Sequence of chain 1.B:
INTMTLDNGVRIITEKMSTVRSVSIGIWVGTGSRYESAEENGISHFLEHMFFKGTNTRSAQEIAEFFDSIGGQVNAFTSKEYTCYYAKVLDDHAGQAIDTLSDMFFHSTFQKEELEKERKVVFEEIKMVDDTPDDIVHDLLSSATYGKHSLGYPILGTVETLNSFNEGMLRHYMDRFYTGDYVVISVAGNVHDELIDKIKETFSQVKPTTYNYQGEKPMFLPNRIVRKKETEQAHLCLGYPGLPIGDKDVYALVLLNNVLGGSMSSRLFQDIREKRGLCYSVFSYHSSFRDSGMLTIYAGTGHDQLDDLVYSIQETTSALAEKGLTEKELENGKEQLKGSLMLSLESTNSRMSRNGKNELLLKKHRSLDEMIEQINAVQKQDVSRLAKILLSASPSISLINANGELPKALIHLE

Binding-site contacts:
Ligand atom CB contacts residue THR79 of chain 1.A at 3.4 Å.
Ligand atom O contacts residue GLU49 of chain 1.A at 3.1 Å (salt-bridge).
Ligand atom CB contacts residue ARG274 of chain 1.B at 3.2 Å.
Ligand atom CB contacts residue HIS139 of chain 1.A at 3.1 Å.
Ligand atom N contacts residue ASN76 of chain 1.A at 3.3 Å (h-bond).
Ligand atom CA contacts residue ALA77 of chain 1.A at 3.1 Å (hydrophobic).
Ligand atom CB contacts residue PHE270 of chain 1.B at 3.8 Å (hydrophobic).
Ligand atom CB contacts residue SER282 of chain 1.B at 3.1 Å.
Ligand atom CB contacts residue ALA77 of chain 1.A at 3.8 Å (hydrophobic).
Ligand atom CA contacts residue ARG274 of chain 1.B at 3.1 Å.
Ligand atom N contacts residue ALA77 of chain 1.A at 3.0 Å (h-bond).
Ligand atom CB contacts residue VAL130 of chain 1.A at 3.4 Å (hydrophobic).
Ligand atom C contacts residue TYR281 of chain 1.B at 3.7 Å (hydrophobic).
Ligand atom C contacts residue ASP136 of chain 1.A at 3.2 Å.
Ligand atom O contacts residue THR79 of chain 1.A at 3.5 Å (h-bond).
Ligand atom C contacts residue CO1 of chain 1.E at 3.6 Å.
Ligand atom N contacts residue ARG355 of chain 1.A at 3.4 Å (salt-bridge).
Ligand atom O contacts residue ARG355 of chain 1.A at 3.5 Å (salt-bridge).
Ligand atom C contacts residue ALA77 of chain 1.A at 3.1 Å (hydrophobic).
Ligand atom CB contacts residue ASP136 of chain 1.A at 2.9 Å.
Ligand atom O contacts residue ASP136 of chain 1.A at 2.6 Å (salt-bridge).
Ligand atom O contacts residue PHE78 of chain 1.A at 3.4 Å.
Ligand atom CB contacts residue TYR83 of chain 1.A at 3.6 Å (hydrophobic).
Ligand atom O contacts residue TYR83 of chain 1.A at 3.6 Å.
Ligand atom O contacts residue GLU126 of chain 1.A at 3.4 Å (salt-bridge).
Ligand atom N contacts residue ARG274 of chain 1.B at 3.7 Å.
Ligand atom O contacts residue TYR281 of chain 1.B at 3.3 Å.
Ligand atom O contacts residue ARG274 of chain 1.B at 3.0 Å (salt-bridge).
Ligand atom CA contacts residue ASP136 of chain 1.A at 3.5 Å.
Ligand atom N contacts residue LYS358 of chain 1.A at 3.2 Å (salt-bridge).
Ligand atom O contacts residue CO1 of chain 1.E at 2.4 Å.
Ligand atom O contacts residue LEU157 of chain 1.A at 3.6 Å.
Ligand atom N contacts residue MET372 of chain 1.A at 3.3 Å.
Ligand atom N contacts residue ASN359 of chain 1.A at 3.6 Å.
Ligand atom C contacts residue ARG355 of chain 1.A at 3.7 Å.
Ligand atom O contacts residue ALA77 of chain 1.A at 3.6 Å (h-bond).
Ligand atom CA contacts residue ARG355 of chain 1.A at 3.7 Å.
Ligand atom O contacts residue HIS50 of chain 1.A at 3.5 Å (h-bond).
Ligand atom CB contacts residue ASN76 of chain 1.A at 3.5 Å.
Ligand atom CB contacts residue LYS358 of chain 1.A at 3.8 Å.

Sequence of chain 1.A:
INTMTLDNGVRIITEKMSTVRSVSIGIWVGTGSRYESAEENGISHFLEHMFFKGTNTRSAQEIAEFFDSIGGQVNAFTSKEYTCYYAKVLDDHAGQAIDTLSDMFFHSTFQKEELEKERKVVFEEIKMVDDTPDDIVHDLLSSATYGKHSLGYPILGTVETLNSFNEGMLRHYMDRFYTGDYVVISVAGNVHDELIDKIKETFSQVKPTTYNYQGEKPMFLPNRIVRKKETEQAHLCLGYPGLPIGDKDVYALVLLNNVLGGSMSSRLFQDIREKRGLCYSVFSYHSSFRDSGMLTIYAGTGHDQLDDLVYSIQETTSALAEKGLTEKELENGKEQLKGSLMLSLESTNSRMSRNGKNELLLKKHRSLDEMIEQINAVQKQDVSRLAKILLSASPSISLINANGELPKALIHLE

The protein below binds the small molecule below.
Small molecule (SMILES): C[C@H](N)C(=O)N[C@@H](C)C(=O)N[C@@H](C)C(=O)N[C@@H](C)C(=O)N[C@@H](C)C(=O)N[C@@H](C)C(=O)N[C@@H](C)C(=O)N[C@@H](C)C(=O)N[C@@H](C)C(=O)N[C@@H](C)C(=O)N[C@@H](C)C(=O)N[C@@H](C)C(=O)N[C@@H](C)C(=O)N[C@@H](C)C=O